Sequence of chain 1.B:
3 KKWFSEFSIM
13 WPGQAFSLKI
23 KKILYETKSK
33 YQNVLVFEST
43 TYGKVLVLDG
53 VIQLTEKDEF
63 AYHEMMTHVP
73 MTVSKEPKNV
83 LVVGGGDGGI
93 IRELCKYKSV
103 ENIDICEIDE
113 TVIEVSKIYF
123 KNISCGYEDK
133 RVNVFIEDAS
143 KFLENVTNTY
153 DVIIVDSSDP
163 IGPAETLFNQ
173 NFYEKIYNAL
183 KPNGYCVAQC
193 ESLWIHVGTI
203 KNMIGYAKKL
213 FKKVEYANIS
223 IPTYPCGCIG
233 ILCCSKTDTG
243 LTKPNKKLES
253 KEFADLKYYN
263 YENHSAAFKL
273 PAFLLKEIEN

Binding-site contacts:
Ligand atom N16 contacts residue ASP161 of chain 1.B at 3.0 Å (salt-bridge).
Ligand atom CB contacts residue ASP158 of chain 1.B at 3.4 Å.
Ligand atom N6 contacts residue THR168 of chain 1.B at 3.3 Å (h-bond).
Ligand atom C8 contacts residue SER160 of chain 1.B at 3.4 Å.
Ligand atom C11 contacts residue SER159 of chain 1.B at 3.3 Å.
Ligand atom N6 contacts residue ASP140 of chain 1.B at 2.9 Å (salt-bridge).
Ligand atom N7 contacts residue PRO165 of chain 1.B at 3.2 Å.
Ligand atom CA contacts residue TYR226 of chain 1.B at 3.5 Å (hydrophobic).
Ligand atom N3 contacts residue GLY86 of chain 1.B at 3.4 Å.
Ligand atom N7 contacts residue ALA166 of chain 1.B at 3.2 Å (h-bond).
Ligand atom CG contacts residue ASP158 of chain 1.B at 3.3 Å.
Ligand atom C4 contacts residue ILE110 of chain 1.B at 3.6 Å (hydrophobic).
Ligand atom C5' contacts residue GLY87 of chain 1.B at 3.5 Å.
Ligand atom SD contacts residue SER160 of chain 1.B at 3.2 Å (h-bond).
Ligand atom N3 contacts residue ILE110 of chain 1.B at 3.2 Å (h-bond).
Ligand atom N contacts residue ASP89 of chain 1.B at 2.7 Å (salt-bridge).
Ligand atom C2 contacts residue CYS108 of chain 1.B at 3.5 Å (hydrophobic).
Ligand atom N contacts residue HIS65 of chain 1.B at 2.9 Å (h-bond).
Ligand atom C11 contacts residue ASP158 of chain 1.B at 3.5 Å.
Ligand atom N contacts residue ASP158 of chain 1.B at 3.0 Å (salt-bridge).
Ligand atom O4' contacts residue ASP158 of chain 1.B at 3.5 Å (salt-bridge).
Ligand atom N6 contacts residue PRO165 of chain 1.B at 3.0 Å (h-bond).
Ligand atom N1 contacts residue ALA141 of chain 1.B at 3.0 Å (h-bond).
Ligand atom O2' contacts residue GLN34 of chain 1.B at 3.1 Å (h-bond).
Ligand atom C2 contacts residue ILE110 of chain 1.B at 3.3 Å (hydrophobic).
Ligand atom CA contacts residue GLN55 of chain 1.B at 3.4 Å.
Ligand atom SD contacts residue GLN55 of chain 1.B at 3.3 Å (h-bond).
Ligand atom C2' contacts residue GLU109 of chain 1.B at 3.5 Å.
Ligand atom C5' contacts residue ASP158 of chain 1.B at 3.2 Å.
Ligand atom C15 contacts residue ASP161 of chain 1.B at 3.3 Å.
Ligand atom O2' contacts residue GLU109 of chain 1.B at 2.6 Å (salt-bridge).
Ligand atom SD contacts residue SER159 of chain 1.B at 3.3 Å.
Ligand atom C1' contacts residue GLU109 of chain 1.B at 3.4 Å.
Ligand atom CA contacts residue ASP89 of chain 1.B at 3.3 Å.
Ligand atom C3' contacts residue GLU109 of chain 1.B at 3.5 Å.
Ligand atom C4' contacts residue GLU109 of chain 1.B at 3.5 Å.
Ligand atom O3' contacts residue GLU109 of chain 1.B at 2.6 Å (salt-bridge).
Ligand atom C4' contacts residue GLY87 of chain 1.B at 3.5 Å.
Ligand atom CB contacts residue ASP89 of chain 1.B at 3.4 Å.
Ligand atom O3' contacts residue VAL114 of chain 1.B at 3.4 Å.

A small-molecule ligand and the protein it binds are described below.
Small molecule (SMILES): NCC=C(CCCCCN)SC[C@H]1O[C@@H](n2cnc3c(N)ncnc32)[C@H](O)[C@@H]1O